Sequence of chain 1.B:
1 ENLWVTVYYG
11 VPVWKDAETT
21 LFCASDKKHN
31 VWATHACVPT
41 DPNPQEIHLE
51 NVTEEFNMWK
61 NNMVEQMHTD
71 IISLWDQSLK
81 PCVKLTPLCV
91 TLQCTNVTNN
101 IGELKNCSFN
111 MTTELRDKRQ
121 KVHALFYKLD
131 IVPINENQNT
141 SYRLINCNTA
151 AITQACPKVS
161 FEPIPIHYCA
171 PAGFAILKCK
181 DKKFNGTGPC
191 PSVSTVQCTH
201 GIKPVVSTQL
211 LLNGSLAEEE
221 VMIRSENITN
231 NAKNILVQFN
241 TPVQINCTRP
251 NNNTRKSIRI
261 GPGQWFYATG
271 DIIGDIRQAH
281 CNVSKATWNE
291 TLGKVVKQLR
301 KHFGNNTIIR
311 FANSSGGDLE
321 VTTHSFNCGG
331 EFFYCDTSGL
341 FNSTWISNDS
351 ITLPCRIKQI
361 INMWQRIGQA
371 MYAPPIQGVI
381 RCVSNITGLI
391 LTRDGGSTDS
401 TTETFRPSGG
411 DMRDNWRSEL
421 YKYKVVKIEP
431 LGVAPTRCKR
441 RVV

Binding-site contacts:
Ligand atom C4 contacts residue ASN252 of chain 1.B at 4.3 Å.
Ligand atom C8 contacts residue ASN62 of chain 1.N at 4.5 Å.
Ligand atom C1 contacts residue ASN252 of chain 1.B at 1.4 Å.
Ligand atom C6 contacts residue ILE273 of chain 1.B at 4.1 Å (hydrophobic).
Ligand atom C2 contacts residue ASN252 of chain 1.B at 2.5 Å.
Ligand atom O5 contacts residue ASN252 of chain 1.B at 2.5 Å (h-bond).
Ligand atom C5 contacts residue THR254 of chain 1.B at 4.5 Å.
Ligand atom O6 contacts residue GLN377 of chain 1.B at 3.4 Å (h-bond).
Ligand atom O5 contacts residue THR254 of chain 1.B at 4.3 Å.
Ligand atom O5 contacts residue ILE273 of chain 1.B at 4.1 Å.
Ligand atom C6 contacts residue GLN377 of chain 1.B at 4.2 Å.
Ligand atom N2 contacts residue ASN252 of chain 1.B at 2.9 Å (h-bond).
Ligand atom C7 contacts residue ASN252 of chain 1.B at 3.7 Å.
Ligand atom C3 contacts residue ASN252 of chain 1.B at 3.8 Å.
Ligand atom C8 contacts residue ASN252 of chain 1.B at 4.1 Å.
Ligand atom C6 contacts residue THR254 of chain 1.B at 3.8 Å.
Ligand atom C5 contacts residue ASN252 of chain 1.B at 3.8 Å.

The protein below binds the small molecule below.
Small molecule (SMILES): CC(=O)N[C@@H]1[C@@H](O)[C@H](O)[C@@H](CO)O[C@H]1O

Sequence of chain 1.N:
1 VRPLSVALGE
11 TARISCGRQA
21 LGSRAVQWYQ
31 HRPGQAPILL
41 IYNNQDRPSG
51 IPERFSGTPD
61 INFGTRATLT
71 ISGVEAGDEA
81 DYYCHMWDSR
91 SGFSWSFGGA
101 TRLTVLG